Binding-site contacts:
Ligand atom NH2 contacts residue ASP69 of chain 1.A at 3.2 Å (salt-bridge).
Ligand atom C11 contacts residue ARG143 of chain 1.A at 3.8 Å.
Ligand atom O6 contacts residue TYR322 of chain 1.A at 3.4 Å (h-bond).
Ligand atom C9 contacts residue GLU195 of chain 1.A at 3.8 Å.
Ligand atom O1B contacts residue TYR322 of chain 1.A at 3.5 Å (h-bond).
Ligand atom NH1 contacts residue GLU146 of chain 1.A at 2.6 Å (salt-bridge).
Ligand atom O8 contacts residue ARG211 of chain 1.A at 3.8 Å.
Ligand atom NH2 contacts residue ARG74 of chain 1.A at 3.4 Å (salt-bridge).
Ligand atom NH2 contacts residue GLU37 of chain 1.A at 3.4 Å (salt-bridge).
Ligand atom C1 contacts residue ARG288 of chain 1.A at 3.8 Å.
Ligand atom O1A contacts residue TYR322 of chain 1.A at 3.6 Å (h-bond).
Ligand atom C3 contacts residue GLU37 of chain 1.A at 3.8 Å.
Ligand atom C11 contacts residue ILE141 of chain 1.A at 3.8 Å (hydrophobic).
Ligand atom C6 contacts residue GLU196 of chain 1.A at 3.8 Å.
Ligand atom O1A contacts residue ARG36 of chain 1.A at 2.8 Å (salt-bridge).
Ligand atom NE contacts residue GLU37 of chain 1.A at 3.5 Å (salt-bridge).
Ligand atom C1 contacts residue TYR322 of chain 1.A at 3.1 Å (hydrophobic).
Ligand atom O1B contacts residue ARG211 of chain 1.A at 3.3 Å (salt-bridge).
Ligand atom C9 contacts residue ALA165 of chain 1.A at 3.6 Å (hydrophobic).
Ligand atom C4 contacts residue GLU37 of chain 1.A at 3.9 Å.
Ligand atom O1A contacts residue ARG288 of chain 1.A at 3.0 Å (salt-bridge).
Ligand atom O9 contacts residue ARG143 of chain 1.A at 3.0 Å (salt-bridge).
Ligand atom O1B contacts residue ARG288 of chain 1.A at 3.0 Å (salt-bridge).
Ligand atom C11 contacts residue TRP97 of chain 1.A at 3.9 Å (hydrophobic).
Ligand atom O1B contacts residue TYR264 of chain 1.A at 3.2 Å (h-bond).
Ligand atom O9 contacts residue GLU195 of chain 1.A at 2.9 Å (salt-bridge).
Ligand atom CZ contacts residue GLU37 of chain 1.A at 3.5 Å.
Ligand atom NH1 contacts residue TRP97 of chain 1.A at 3.1 Å (h-bond).
Ligand atom O10 contacts residue ARG70 of chain 1.A at 2.9 Å (salt-bridge).
Ligand atom O8 contacts residue GLU195 of chain 1.A at 2.9 Å (salt-bridge).
Ligand atom C4 contacts residue TYR322 of chain 1.A at 3.4 Å (hydrophobic).
Ligand atom C8 contacts residue GLU195 of chain 1.A at 3.8 Å.
Ligand atom CZ contacts residue TRP97 of chain 1.A at 3.3 Å (hydrophobic).
Ligand atom C2 contacts residue TYR322 of chain 1.A at 2.8 Å (hydrophobic).
Ligand atom O8 contacts residue GLU196 of chain 1.A at 3.8 Å.
Ligand atom C1 contacts residue ARG36 of chain 1.A at 3.9 Å.
Ligand atom NH2 contacts residue TRP97 of chain 1.A at 2.7 Å (h-bond).
Ligand atom NH1 contacts residue GLU37 of chain 1.A at 3.8 Å.
Ligand atom C3 contacts residue TYR322 of chain 1.A at 2.8 Å (hydrophobic).
Ligand atom C6 contacts residue TYR322 of chain 1.A at 3.7 Å (hydrophobic).

This small molecule binds to this protein.
Small molecule (SMILES): [H]/N=C(\N)N[C@H]1C=C(C(=O)O)O[C@@H]([C@H](O)[C@H](O)CO)[C@@H]1NC(C)=O

Sequence of chain 1.A:
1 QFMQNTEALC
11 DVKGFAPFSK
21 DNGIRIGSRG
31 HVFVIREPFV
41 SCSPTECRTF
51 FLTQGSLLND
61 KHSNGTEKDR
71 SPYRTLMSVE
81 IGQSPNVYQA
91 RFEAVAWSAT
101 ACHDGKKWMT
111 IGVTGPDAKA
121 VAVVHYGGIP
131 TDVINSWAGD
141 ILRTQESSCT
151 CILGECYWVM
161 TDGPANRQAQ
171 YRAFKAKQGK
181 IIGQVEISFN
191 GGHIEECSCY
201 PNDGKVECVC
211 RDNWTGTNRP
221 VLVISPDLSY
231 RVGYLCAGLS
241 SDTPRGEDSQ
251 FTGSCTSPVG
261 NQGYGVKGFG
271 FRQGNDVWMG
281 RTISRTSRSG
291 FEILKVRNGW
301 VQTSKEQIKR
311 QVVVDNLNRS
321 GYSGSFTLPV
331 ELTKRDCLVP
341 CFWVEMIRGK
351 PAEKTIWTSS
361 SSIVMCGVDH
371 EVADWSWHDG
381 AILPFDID